Binding-site contacts:
Ligand atom O contacts residue GLN1063 of chain 2.NA at 2.9 Å (h-bond).
Ligand atom CD2 contacts residue GLN1063 of chain 2.NA at 3.6 Å.
Ligand atom CZ contacts residue ASN1072 of chain 2.NA at 3.5 Å.
Ligand atom C contacts residue GLN1063 of chain 2.NA at 3.9 Å.
Ligand atom CD1 contacts residue ASN1072 of chain 2.NA at 4.0 Å.
Ligand atom C contacts residue HIS1126 of chain 2.NA at 4.0 Å.
Ligand atom CD2 contacts residue THR1121 of chain 2.NA at 4.3 Å.
Ligand atom CG contacts residue ASN1072 of chain 2.NA at 4.2 Å.
Ligand atom CD1 contacts residue THR1121 of chain 2.NA at 3.0 Å.
Ligand atom CE1 contacts residue ASN1072 of chain 2.NA at 3.3 Å.
Ligand atom O contacts residue VAL1202 of chain 2.NA at 3.2 Å.
Ligand atom CB contacts residue THR1121 of chain 2.NA at 3.3 Å.
Ligand atom OH contacts residue GLN1063 of chain 2.NA at 3.7 Å.
Ligand atom CD2 contacts residue PHE1125 of chain 2.NA at 4.2 Å (hydrophobic).
Ligand atom CD2 contacts residue ALA1120 of chain 2.NA at 3.5 Å (hydrophobic).
Ligand atom OH contacts residue ASP182 of chain 2.MB at 2.5 Å (salt-bridge).
Ligand atom CD1 contacts residue PHE1125 of chain 2.NA at 3.6 Å (hydrophobic).
Ligand atom CE2 contacts residue ASP182 of chain 2.MB at 4.3 Å.
Ligand atom CD2 contacts residue LEU1129 of chain 2.NA at 4.2 Å (hydrophobic).
Ligand atom CE2 contacts residue GLN1063 of chain 2.NA at 3.3 Å.
Ligand atom CD2 contacts residue THR1121 of chain 2.NA at 4.0 Å.
Ligand atom CZ contacts residue ASP182 of chain 2.MB at 3.5 Å.
Ligand atom CD1 contacts residue GLN1063 of chain 2.NA at 3.8 Å.
Ligand atom CD1 contacts residue ASN1122 of chain 2.NA at 4.3 Å.
Ligand atom OH contacts residue HIS1068 of chain 2.NA at 3.8 Å.
Ligand atom C contacts residue VAL1202 of chain 2.NA at 4.2 Å (hydrophobic).
Ligand atom CG contacts residue GLN1063 of chain 2.NA at 4.3 Å.
Ligand atom CZ contacts residue GLN1063 of chain 2.NA at 4.1 Å.
Ligand atom CA contacts residue HIS1126 of chain 2.NA at 4.3 Å.
Ligand atom O contacts residue HIS1126 of chain 2.NA at 3.3 Å (h-bond).
Ligand atom SD contacts residue ASN1072 of chain 2.NA at 3.7 Å.
Ligand atom CD2 contacts residue HIS1126 of chain 2.NA at 3.4 Å.
Ligand atom CE1 contacts residue THR1121 of chain 2.NA at 3.9 Å.
Ligand atom CE1 contacts residue ASP182 of chain 2.MB at 4.1 Å.
Ligand atom OH contacts residue ASN1072 of chain 2.NA at 3.1 Å (h-bond).
Ligand atom CG2 contacts residue GLN1063 of chain 2.NA at 3.3 Å.
Ligand atom CG contacts residue THR1121 of chain 2.NA at 3.3 Å.
Ligand atom CG contacts residue HIS1126 of chain 2.NA at 4.3 Å.
Ligand atom O contacts residue THR1121 of chain 2.NA at 4.0 Å.
Ligand atom CA contacts residue GLN1063 of chain 2.NA at 4.3 Å.

Sequence of chain 2.NA:
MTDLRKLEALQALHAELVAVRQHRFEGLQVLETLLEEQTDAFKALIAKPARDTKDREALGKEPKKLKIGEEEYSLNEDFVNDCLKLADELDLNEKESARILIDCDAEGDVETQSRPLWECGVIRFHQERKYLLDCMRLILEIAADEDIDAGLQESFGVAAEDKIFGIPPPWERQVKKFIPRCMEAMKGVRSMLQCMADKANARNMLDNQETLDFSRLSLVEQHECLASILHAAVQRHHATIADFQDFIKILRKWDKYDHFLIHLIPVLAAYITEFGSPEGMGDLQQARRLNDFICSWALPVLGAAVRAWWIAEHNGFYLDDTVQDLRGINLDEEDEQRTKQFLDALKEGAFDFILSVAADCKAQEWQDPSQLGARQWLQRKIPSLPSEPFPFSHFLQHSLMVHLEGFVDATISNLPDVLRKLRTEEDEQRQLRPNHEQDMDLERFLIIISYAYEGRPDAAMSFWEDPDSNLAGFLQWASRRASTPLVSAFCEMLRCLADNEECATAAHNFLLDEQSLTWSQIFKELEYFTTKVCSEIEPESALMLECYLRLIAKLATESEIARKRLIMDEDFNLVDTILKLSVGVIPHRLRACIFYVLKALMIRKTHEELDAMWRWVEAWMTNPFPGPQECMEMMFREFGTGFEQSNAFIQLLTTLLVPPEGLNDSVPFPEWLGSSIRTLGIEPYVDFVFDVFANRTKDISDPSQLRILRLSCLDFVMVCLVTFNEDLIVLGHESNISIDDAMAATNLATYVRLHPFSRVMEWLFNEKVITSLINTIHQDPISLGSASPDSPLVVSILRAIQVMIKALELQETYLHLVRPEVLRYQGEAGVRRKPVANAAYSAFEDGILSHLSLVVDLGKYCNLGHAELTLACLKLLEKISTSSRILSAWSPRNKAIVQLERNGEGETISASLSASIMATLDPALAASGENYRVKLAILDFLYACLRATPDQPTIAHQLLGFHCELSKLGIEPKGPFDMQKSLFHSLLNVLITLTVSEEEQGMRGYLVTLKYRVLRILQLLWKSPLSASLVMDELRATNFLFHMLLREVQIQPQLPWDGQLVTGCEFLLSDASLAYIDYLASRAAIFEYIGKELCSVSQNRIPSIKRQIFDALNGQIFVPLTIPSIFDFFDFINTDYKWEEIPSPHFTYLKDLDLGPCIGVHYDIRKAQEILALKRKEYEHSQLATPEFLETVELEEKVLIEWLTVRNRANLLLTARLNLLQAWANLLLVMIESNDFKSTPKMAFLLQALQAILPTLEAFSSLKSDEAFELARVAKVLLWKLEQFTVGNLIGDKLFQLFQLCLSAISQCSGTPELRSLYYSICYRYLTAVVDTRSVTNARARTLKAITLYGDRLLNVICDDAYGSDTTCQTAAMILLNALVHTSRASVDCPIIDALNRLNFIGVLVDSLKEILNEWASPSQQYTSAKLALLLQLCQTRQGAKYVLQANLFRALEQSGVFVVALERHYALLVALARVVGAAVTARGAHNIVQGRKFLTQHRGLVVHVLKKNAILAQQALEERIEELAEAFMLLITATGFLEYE

The protein below binds the small molecule below.
Small molecule (SMILES): CC[C@H](C)[C@H](N)C(=O)N[C@@H](CC(C)C)C(=O)N1CCC[C@H]1C(=O)N[C@@H](CCSC)C(=O)N[C@@H](Cc1ccc(O)cc1)C(=O)N[C@@H](CCCCN)C(=O)N[C@@H](CC(C)C)C(=O)N[C@@H](CO)C(=O)N1CCC[C@H]1C=O

Sequence of chain 2.MB:
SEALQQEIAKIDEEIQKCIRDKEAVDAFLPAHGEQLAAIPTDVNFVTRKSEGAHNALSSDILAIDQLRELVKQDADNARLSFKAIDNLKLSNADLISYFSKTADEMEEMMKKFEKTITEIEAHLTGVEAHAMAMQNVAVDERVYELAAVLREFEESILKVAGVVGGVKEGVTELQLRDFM